A protein and the small-molecule ligand that binds it are described below.
Small molecule (SMILES): CC(=O)N[C@H]1[C@H](O[C@H]2[C@H](O)[C@@H](NC(C)=O)CO[C@@H]2CO)O[C@H](CO)[C@@H](O)[C@@H]1O

Binding-site contacts:
Ligand atom C1 contacts residue THR223 of chain 1.E at 3.7 Å.
Ligand atom O6 contacts residue THR95 of chain 1.E at 3.2 Å.
Ligand atom C3 contacts residue ASN221 of chain 1.E at 3.5 Å.
Ligand atom C6 contacts residue ASN221 of chain 1.E at 3.2 Å.
Ligand atom O7 contacts residue ASN221 of chain 1.E at 2.8 Å (h-bond).
Ligand atom C7 contacts residue ASN221 of chain 1.E at 3.4 Å.
Ligand atom C2 contacts residue ASN221 of chain 1.E at 2.4 Å.
Ligand atom C6 contacts residue THR223 of chain 1.E at 3.8 Å.
Ligand atom O6 contacts residue THR223 of chain 1.E at 4.3 Å.
Ligand atom C6 contacts residue THR96 of chain 1.E at 3.8 Å.
Ligand atom C1 contacts residue ASN221 of chain 1.E at 1.4 Å.
Ligand atom C5 contacts residue ASN221 of chain 1.E at 3.2 Å.
Ligand atom N2 contacts residue ASN221 of chain 1.E at 3.3 Å (h-bond).
Ligand atom O6 contacts residue THR96 of chain 1.E at 3.9 Å.
Ligand atom O5 contacts residue ASN221 of chain 1.E at 2.5 Å (h-bond).
Ligand atom C6 contacts residue ARG224 of chain 1.E at 4.5 Å.
Ligand atom C6 contacts residue THR95 of chain 1.E at 3.5 Å.
Ligand atom O5 contacts residue THR223 of chain 1.E at 2.6 Å (h-bond).
Ligand atom C5 contacts residue THR223 of chain 1.E at 3.4 Å.
Ligand atom C4 contacts residue ASN221 of chain 1.E at 3.6 Å.

Sequence of chain 1.E:
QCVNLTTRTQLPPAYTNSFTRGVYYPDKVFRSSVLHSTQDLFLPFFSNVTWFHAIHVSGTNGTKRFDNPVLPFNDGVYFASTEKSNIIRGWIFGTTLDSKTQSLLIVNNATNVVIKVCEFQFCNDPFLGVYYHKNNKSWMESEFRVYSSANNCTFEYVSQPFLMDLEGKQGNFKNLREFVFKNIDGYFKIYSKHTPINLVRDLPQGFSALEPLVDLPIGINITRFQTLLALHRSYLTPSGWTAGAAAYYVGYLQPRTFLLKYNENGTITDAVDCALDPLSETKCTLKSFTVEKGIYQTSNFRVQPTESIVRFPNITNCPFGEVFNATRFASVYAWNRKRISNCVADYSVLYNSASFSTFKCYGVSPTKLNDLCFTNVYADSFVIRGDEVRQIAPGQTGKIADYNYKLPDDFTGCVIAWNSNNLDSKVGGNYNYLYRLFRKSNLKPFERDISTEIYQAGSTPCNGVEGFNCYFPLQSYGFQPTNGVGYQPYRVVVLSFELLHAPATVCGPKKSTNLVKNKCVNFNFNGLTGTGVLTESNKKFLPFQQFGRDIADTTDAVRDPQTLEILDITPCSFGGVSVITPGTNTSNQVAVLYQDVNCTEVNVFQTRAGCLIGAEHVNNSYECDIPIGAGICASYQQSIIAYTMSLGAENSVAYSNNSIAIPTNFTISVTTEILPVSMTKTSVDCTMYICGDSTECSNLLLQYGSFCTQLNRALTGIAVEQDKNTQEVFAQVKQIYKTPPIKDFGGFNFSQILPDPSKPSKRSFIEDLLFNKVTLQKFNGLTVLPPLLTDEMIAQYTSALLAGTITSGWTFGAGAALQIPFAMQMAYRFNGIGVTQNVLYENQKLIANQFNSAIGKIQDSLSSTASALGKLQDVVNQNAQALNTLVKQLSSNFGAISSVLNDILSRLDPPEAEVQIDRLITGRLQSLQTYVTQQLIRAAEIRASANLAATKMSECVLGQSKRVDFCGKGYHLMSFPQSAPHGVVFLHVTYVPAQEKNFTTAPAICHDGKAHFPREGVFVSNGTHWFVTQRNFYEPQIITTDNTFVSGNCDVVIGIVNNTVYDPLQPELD